A protein and the small-molecule ligand that binds it are described below.
Small molecule (SMILES): CC(=O)N[C@@H]1[C@@H](O)[C@H](O)[C@@H](CO)O[C@H]1O

Binding-site contacts:
Ligand atom O6 contacts residue LEU91 of chain 42.A at 4.1 Å.
Ligand atom C8 contacts residue ASN87 of chain 42.A at 4.3 Å.
Ligand atom C6 contacts residue LEU151 of chain 42.A at 3.8 Å (hydrophobic).
Ligand atom C1 contacts residue SER89 of chain 42.A at 4.5 Å.
Ligand atom C7 contacts residue ASN87 of chain 42.A at 3.1 Å.
Ligand atom C1 contacts residue ASN87 of chain 42.A at 1.4 Å.
Ligand atom C2 contacts residue ASN87 of chain 42.A at 2.4 Å.
Ligand atom O7 contacts residue ASP85 of chain 42.A at 3.4 Å (salt-bridge).
Ligand atom C7 contacts residue ASP85 of chain 42.A at 4.4 Å.
Ligand atom C5 contacts residue LEU151 of chain 42.A at 4.1 Å (hydrophobic).
Ligand atom N2 contacts residue ASN87 of chain 42.A at 2.8 Å (h-bond).
Ligand atom C3 contacts residue ASN87 of chain 42.A at 3.8 Å.
Ligand atom C4 contacts residue ASN87 of chain 42.A at 4.2 Å.
Ligand atom C5 contacts residue ASN87 of chain 42.A at 3.7 Å.
Ligand atom C6 contacts residue LEU91 of chain 42.A at 3.7 Å (hydrophobic).
Ligand atom O4 contacts residue LEU151 of chain 42.A at 4.1 Å.
Ligand atom O5 contacts residue ASN87 of chain 42.A at 2.4 Å (h-bond).
Ligand atom O7 contacts residue ASN87 of chain 42.A at 3.0 Å (h-bond).

Sequence of chain 42.A:
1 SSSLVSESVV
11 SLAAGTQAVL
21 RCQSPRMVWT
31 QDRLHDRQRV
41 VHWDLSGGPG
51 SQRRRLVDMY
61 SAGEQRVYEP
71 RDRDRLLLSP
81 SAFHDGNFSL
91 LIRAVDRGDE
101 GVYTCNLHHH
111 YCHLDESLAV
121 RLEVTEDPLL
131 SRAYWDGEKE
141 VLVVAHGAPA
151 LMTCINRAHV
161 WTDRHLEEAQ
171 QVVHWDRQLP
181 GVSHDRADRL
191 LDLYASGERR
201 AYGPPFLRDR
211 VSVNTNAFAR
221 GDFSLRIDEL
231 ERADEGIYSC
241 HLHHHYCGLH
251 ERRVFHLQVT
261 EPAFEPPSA